A small-molecule ligand and the protein it binds are described below.
Small molecule (SMILES): O=C(CO)[C@H](O)[C@H](O)[C@H](O)CO

Binding-site contacts:
Ligand atom O3 contacts residue GLU238 of chain 1.C at 3.1 Å (salt-bridge).
Ligand atom C2 contacts residue GLU238 of chain 1.C at 3.7 Å.
Ligand atom O4 contacts residue GLU144 of chain 1.C at 4.1 Å.
Ligand atom O3 contacts residue GLU144 of chain 1.C at 2.7 Å (salt-bridge).
Ligand atom C6 contacts residue HIS7 of chain 1.C at 3.3 Å.
Ligand atom C1 contacts residue THR107 of chain 1.C at 3.9 Å.
Ligand atom O6 contacts residue SER64 of chain 1.C at 2.8 Å (h-bond).
Ligand atom C5 contacts residue GLU238 of chain 1.C at 3.7 Å.
Ligand atom C1 contacts residue HIS180 of chain 1.C at 3.8 Å.
Ligand atom C2 contacts residue ARG209 of chain 1.C at 3.6 Å.
Ligand atom C3 contacts residue GLU238 of chain 1.C at 4.1 Å.
Ligand atom C3 contacts residue MG1 of chain 1.J at 3.1 Å.
Ligand atom O2 contacts residue HIS180 of chain 1.C at 3.1 Å (h-bond).
Ligand atom O3 contacts residue MG1 of chain 1.J at 2.3 Å.
Ligand atom C2 contacts residue GLU144 of chain 1.C at 3.6 Å.
Ligand atom O1 contacts residue ARG209 of chain 1.C at 3.4 Å (salt-bridge).
Ligand atom C2 contacts residue HIS180 of chain 1.C at 3.7 Å.
Ligand atom C5 contacts residue HIS7 of chain 1.C at 4.1 Å.
Ligand atom O4 contacts residue VAL66 of chain 1.C at 3.3 Å.
Ligand atom C6 contacts residue GLU36 of chain 1.C at 3.8 Å.
Ligand atom O1 contacts residue HIS180 of chain 1.C at 2.7 Å (h-bond).
Ligand atom O6 contacts residue HIS7 of chain 1.C at 3.2 Å (h-bond).
Ligand atom C1 contacts residue GLU150 of chain 1.C at 3.4 Å.
Ligand atom C3 contacts residue GLU144 of chain 1.C at 3.1 Å.
Ligand atom O5 contacts residue MET9 of chain 1.C at 4.1 Å.
Ligand atom O1 contacts residue THR107 of chain 1.C at 4.0 Å.
Ligand atom C1 contacts residue ARG209 of chain 1.C at 3.8 Å.
Ligand atom C4 contacts residue VAL66 of chain 1.C at 4.0 Å (hydrophobic).
Ligand atom C6 contacts residue SER64 of chain 1.C at 3.3 Å.
Ligand atom O2 contacts residue GLU144 of chain 1.C at 3.1 Å (salt-bridge).
Ligand atom O2 contacts residue ASP177 of chain 1.C at 3.0 Å (salt-bridge).
Ligand atom O2 contacts residue ARG209 of chain 1.C at 2.8 Å (salt-bridge).
Ligand atom O2 contacts residue GLU238 of chain 1.C at 3.2 Å (salt-bridge).
Ligand atom O2 contacts residue MG1 of chain 1.J at 2.1 Å.
Ligand atom O1 contacts residue VAL146 of chain 1.C at 4.0 Å.
Ligand atom O4 contacts residue VAL102 of chain 1.C at 3.9 Å.
Ligand atom O3 contacts residue HIS203 of chain 1.C at 2.8 Å.
Ligand atom O1 contacts residue GLU150 of chain 1.C at 2.4 Å (salt-bridge).
Ligand atom O4 contacts residue LEU65 of chain 1.C at 3.7 Å.
Ligand atom C2 contacts residue MG1 of chain 1.J at 2.9 Å.

Sequence of chain 1.C:
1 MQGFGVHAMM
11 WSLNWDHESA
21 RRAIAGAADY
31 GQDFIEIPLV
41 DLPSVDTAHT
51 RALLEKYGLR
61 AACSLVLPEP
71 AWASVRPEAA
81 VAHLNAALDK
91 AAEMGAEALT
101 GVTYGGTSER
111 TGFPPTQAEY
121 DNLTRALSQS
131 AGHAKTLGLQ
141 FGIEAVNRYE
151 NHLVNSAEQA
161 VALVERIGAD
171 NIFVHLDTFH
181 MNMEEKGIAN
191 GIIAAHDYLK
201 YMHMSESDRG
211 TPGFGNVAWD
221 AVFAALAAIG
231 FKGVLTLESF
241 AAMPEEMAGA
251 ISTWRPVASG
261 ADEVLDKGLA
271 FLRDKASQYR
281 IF